Binding-site contacts:
Ligand atom C11 contacts residue TYR33 of chain 2.A at 4.0 Å (hydrophobic).
Ligand atom O3 contacts residue HIS45 of chain 2.A at 3.4 Å (h-bond).
Ligand atom C9 contacts residue ARG137 of chain 2.A at 4.0 Å.
Ligand atom C7 contacts residue VAL139 of chain 2.A at 4.0 Å (hydrophobic).
Ligand atom O4 contacts residue MET22 of chain 2.A at 3.8 Å.
Ligand atom C2 contacts residue ARG76 of chain 2.A at 3.4 Å.
Ligand atom O1 contacts residue ARG76 of chain 2.A at 3.3 Å (salt-bridge).
Ligand atom C11 contacts residue MET22 of chain 2.A at 3.8 Å (hydrophobic).
Ligand atom C15 contacts residue HIS45 of chain 2.A at 3.9 Å.
Ligand atom O2 contacts residue HIS141 of chain 2.A at 3.5 Å (h-bond).
Ligand atom C3 contacts residue HIS141 of chain 2.A at 3.7 Å.
Ligand atom O5 contacts residue PHE43 of chain 2.A at 3.3 Å.
Ligand atom C15 contacts residue ARG76 of chain 2.A at 3.7 Å.
Ligand atom O4 contacts residue TYR33 of chain 2.A at 2.8 Å (h-bond).
Ligand atom C8 contacts residue THR102 of chain 2.A at 3.5 Å.
Ligand atom C2 contacts residue PHE65 of chain 2.A at 3.8 Å (hydrophobic).
Ligand atom O4 contacts residue LEU25 of chain 2.A at 3.6 Å.
Ligand atom C16 contacts residue PHE65 of chain 2.A at 4.0 Å (hydrophobic).
Ligand atom C10 contacts residue PHE80 of chain 2.A at 3.8 Å (hydrophobic).
Ligand atom C13 contacts residue PHE43 of chain 2.A at 4.0 Å (hydrophobic).
Ligand atom C14 contacts residue HIS78 of chain 2.A at 3.9 Å.
Ligand atom O4 contacts residue ARG137 of chain 2.A at 3.8 Å.
Ligand atom C13 contacts residue HIS78 of chain 2.A at 3.8 Å.
Ligand atom C10 contacts residue ARG137 of chain 2.A at 3.2 Å.
Ligand atom O4 contacts residue PHE43 of chain 2.A at 3.4 Å.
Ligand atom C9 contacts residue PHE80 of chain 2.A at 3.5 Å (hydrophobic).
Ligand atom C7 contacts residue HIS78 of chain 2.A at 3.9 Å.
Ligand atom C4 contacts residue HIS141 of chain 2.A at 3.6 Å.
Ligand atom C8 contacts residue VAL120 of chain 2.A at 3.9 Å (hydrophobic).
Ligand atom C1 contacts residue PHE65 of chain 2.A at 4.0 Å (hydrophobic).
Ligand atom O3 contacts residue THR46 of chain 2.A at 4.0 Å.
Ligand atom C8 contacts residue VAL139 of chain 2.A at 4.0 Å (hydrophobic).
Ligand atom O5 contacts residue LEU25 of chain 2.A at 3.9 Å.
Ligand atom C6 contacts residue VAL139 of chain 2.A at 3.8 Å (hydrophobic).
Ligand atom C12 contacts residue HIS78 of chain 2.A at 3.9 Å.
Ligand atom C10 contacts residue MET22 of chain 2.A at 3.8 Å (hydrophobic).
Ligand atom C11 contacts residue ARG137 of chain 2.A at 4.0 Å.
Ligand atom C9 contacts residue THR102 of chain 2.A at 3.6 Å.
Ligand atom C16 contacts residue ARG76 of chain 2.A at 3.7 Å.
Ligand atom O3 contacts residue PHE65 of chain 2.A at 3.6 Å.

This protein binds this small molecule.
Small molecule (SMILES): CC1=C2C(=O)c3c(O)cccc3C=C2C[C@@H](CC(=O)O)O1

Sequence of chain 2.A:
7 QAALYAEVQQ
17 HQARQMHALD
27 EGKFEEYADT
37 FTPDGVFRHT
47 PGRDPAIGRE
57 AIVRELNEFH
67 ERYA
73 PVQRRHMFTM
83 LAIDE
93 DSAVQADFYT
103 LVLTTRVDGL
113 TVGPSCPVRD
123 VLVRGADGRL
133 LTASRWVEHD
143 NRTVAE